Binding-site contacts:
Ligand atom C8 contacts residue ASN140 of chain 1.B at 3.5 Å.
Ligand atom O7 contacts residue PRO66 of chain 1.B at 3.4 Å.
Ligand atom O7 contacts residue LEU138 of chain 1.B at 3.5 Å.
Ligand atom C8 contacts residue ALA65 of chain 1.B at 4.2 Å (hydrophobic).
Ligand atom C8 contacts residue PRO66 of chain 1.B at 3.6 Å (hydrophobic).
Ligand atom O7 contacts residue ASN140 of chain 1.B at 3.9 Å.
Ligand atom C7 contacts residue ASN140 of chain 1.B at 3.2 Å.
Ligand atom C7 contacts residue PRO66 of chain 1.B at 3.8 Å (hydrophobic).
Ligand atom C3 contacts residue ASN140 of chain 1.B at 3.8 Å.
Ligand atom C5 contacts residue ASN140 of chain 1.B at 3.6 Å.
Ligand atom C2 contacts residue ASN140 of chain 1.B at 2.5 Å.
Ligand atom C8 contacts residue GLY64 of chain 1.B at 4.1 Å.
Ligand atom O5 contacts residue ASN140 of chain 1.B at 2.3 Å (h-bond).
Ligand atom N2 contacts residue ASN140 of chain 1.B at 2.7 Å (h-bond).
Ligand atom C1 contacts residue ASN140 of chain 1.B at 1.4 Å.
Ligand atom C4 contacts residue ASN140 of chain 1.B at 4.2 Å.

A protein and the small-molecule ligand that binds it are described below.
Small molecule (SMILES): CC(=O)N[C@@H]1[C@@H](O)[C@H](O)[C@@H](CO)O[C@H]1O

Sequence of chain 1.B:
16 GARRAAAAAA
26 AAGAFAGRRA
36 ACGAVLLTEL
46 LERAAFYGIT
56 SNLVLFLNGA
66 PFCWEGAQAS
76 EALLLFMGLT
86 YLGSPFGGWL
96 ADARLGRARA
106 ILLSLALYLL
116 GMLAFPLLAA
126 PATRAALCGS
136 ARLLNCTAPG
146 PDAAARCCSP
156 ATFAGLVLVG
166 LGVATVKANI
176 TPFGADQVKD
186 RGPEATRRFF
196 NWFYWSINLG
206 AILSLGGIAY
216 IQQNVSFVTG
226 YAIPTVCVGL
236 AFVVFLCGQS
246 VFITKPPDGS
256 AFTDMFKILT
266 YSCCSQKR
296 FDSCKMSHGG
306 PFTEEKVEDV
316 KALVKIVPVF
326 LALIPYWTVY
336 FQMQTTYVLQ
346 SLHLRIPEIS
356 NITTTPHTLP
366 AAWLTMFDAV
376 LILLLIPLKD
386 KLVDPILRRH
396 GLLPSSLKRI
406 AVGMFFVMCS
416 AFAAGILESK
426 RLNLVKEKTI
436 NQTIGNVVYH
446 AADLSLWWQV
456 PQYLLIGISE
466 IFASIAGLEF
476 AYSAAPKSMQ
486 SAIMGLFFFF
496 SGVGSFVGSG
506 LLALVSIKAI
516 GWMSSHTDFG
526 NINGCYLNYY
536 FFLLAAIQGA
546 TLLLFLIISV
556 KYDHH